Binding-site contacts:
Ligand atom CL2 contacts residue THR46 of chain 2.B at 3.8 Å.
Ligand atom CL2 contacts residue GLN129 of chain 2.B at 4.5 Å.
Ligand atom O5 contacts residue GLN44 of chain 2.B at 3.2 Å.
Ligand atom N2 contacts residue GLY43 of chain 2.B at 2.8 Å (h-bond).
Ligand atom C1 contacts residue THR131 of chain 2.B at 4.4 Å.
Ligand atom C1 contacts residue GLY43 of chain 2.B at 3.2 Å.
Ligand atom CL1 contacts residue GLY43 of chain 2.B at 3.7 Å.
Ligand atom C11 contacts residue GLY43 of chain 2.B at 4.0 Å.
Ligand atom C2 contacts residue THR46 of chain 2.B at 3.4 Å.
Ligand atom O4 contacts residue THR46 of chain 2.B at 3.1 Å (h-bond).
Ligand atom N2 contacts residue THR46 of chain 2.B at 3.4 Å.
Ligand atom C3 contacts residue THR46 of chain 2.B at 4.1 Å.
Ligand atom O5 contacts residue GLY43 of chain 2.B at 3.5 Å (h-bond).
Ligand atom C1 contacts residue THR46 of chain 2.B at 3.5 Å.
Ligand atom C5 contacts residue GLY43 of chain 2.B at 4.1 Å.
Ligand atom C4 contacts residue THR46 of chain 2.B at 3.5 Å.
Ligand atom O2 contacts residue THR46 of chain 2.B at 4.1 Å.
Ligand atom C3 contacts residue GLY43 of chain 2.B at 3.9 Å.
Ligand atom C2 contacts residue GLY43 of chain 2.B at 3.5 Å.
Ligand atom C6 contacts residue GLY43 of chain 2.B at 4.4 Å.
Ligand atom C4 contacts residue GLY43 of chain 2.B at 4.3 Å.
Ligand atom N2 contacts residue GLN44 of chain 2.B at 4.5 Å.

A small-molecule ligand and the protein it binds are described below.
Small molecule (SMILES): CS(=O)(=O)c1ccc([C@@H](O)[C@@H](CO)NC(=O)C(Cl)Cl)cc1

Sequence of chain 2.B:
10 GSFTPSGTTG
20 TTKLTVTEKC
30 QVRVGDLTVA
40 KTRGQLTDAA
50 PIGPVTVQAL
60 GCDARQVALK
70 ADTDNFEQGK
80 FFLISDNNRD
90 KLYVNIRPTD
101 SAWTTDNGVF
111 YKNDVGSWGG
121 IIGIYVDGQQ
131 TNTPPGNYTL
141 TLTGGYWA